Binding-site contacts:
Ligand atom O3 contacts residue GLU650 of chain 1.A at 3.5 Å (salt-bridge).
Ligand atom O4 contacts residue THR654 of chain 1.A at 4.0 Å.
Ligand atom C7 contacts residue ASN262 of chain 1.A at 3.4 Å.
Ligand atom O2 contacts residue GLU650 of chain 1.A at 3.6 Å (salt-bridge).
Ligand atom O2 contacts residue HIS355 of chain 1.A at 3.9 Å.
Ligand atom C7 contacts residue HIS355 of chain 1.A at 3.9 Å.
Ligand atom C3 contacts residue GLY653 of chain 1.A at 4.0 Å.
Ligand atom C2 contacts residue HIS355 of chain 1.A at 3.5 Å.
Ligand atom C6 contacts residue ASN462 of chain 1.A at 3.5 Å.
Ligand atom O6 contacts residue ASN462 of chain 1.A at 3.2 Å (h-bond).
Ligand atom O7 contacts residue ASN262 of chain 1.A at 3.4 Å (h-bond).
Ligand atom C6 contacts residue GLY113 of chain 1.A at 3.6 Å.
Ligand atom N1 contacts residue ASN262 of chain 1.A at 3.5 Å (h-bond).
Ligand atom C1 contacts residue HIS355 of chain 1.A at 3.7 Å.
Ligand atom C3 contacts residue GLU650 of chain 1.A at 4.0 Å.
Ligand atom C5 contacts residue LEU114 of chain 1.A at 3.8 Å (hydrophobic).
Ligand atom O4 contacts residue GLY653 of chain 1.A at 3.3 Å (h-bond).
Ligand atom O5 contacts residue HIS355 of chain 1.A at 3.7 Å.
Ligand atom O5 contacts residue LEU114 of chain 1.A at 4.0 Å.
Ligand atom C8 contacts residue HIS355 of chain 1.A at 3.8 Å.
Ligand atom C5 contacts residue GLY113 of chain 1.A at 3.7 Å.
Ligand atom O3 contacts residue SER652 of chain 1.A at 2.9 Å (h-bond).
Ligand atom O7 contacts residue ASP261 of chain 1.A at 3.9 Å.
Ligand atom O2 contacts residue TYR551 of chain 1.A at 3.3 Å (h-bond).
Ligand atom C8 contacts residue LEU114 of chain 1.A at 3.9 Å (hydrophobic).
Ligand atom O3 contacts residue GLY653 of chain 1.A at 3.0 Å (h-bond).
Ligand atom C6 contacts residue HIS355 of chain 1.A at 3.6 Å.
Ligand atom C4 contacts residue ASN462 of chain 1.A at 3.9 Å.
Ligand atom O7 contacts residue LEU114 of chain 1.A at 3.6 Å.
Ligand atom O6 contacts residue VAL433 of chain 1.A at 4.0 Å.
Ligand atom O6 contacts residue LEU117 of chain 1.A at 3.8 Å.
Ligand atom O4 contacts residue ASN462 of chain 1.A at 3.6 Å.
Ligand atom C1 contacts residue ASN262 of chain 1.A at 4.0 Å.
Ligand atom O2 contacts residue ASN262 of chain 1.A at 3.3 Å (h-bond).
Ligand atom O4 contacts residue SER652 of chain 1.A at 3.9 Å.
Ligand atom O3 contacts residue ALA651 of chain 1.A at 3.4 Å (h-bond).
Ligand atom N1 contacts residue HIS355 of chain 1.A at 3.0 Å (h-bond).
Ligand atom C8 contacts residue ASN262 of chain 1.A at 3.8 Å.
Ligand atom O6 contacts residue HIS355 of chain 1.A at 2.5 Å (h-bond).
Ligand atom C6 contacts residue LEU114 of chain 1.A at 3.9 Å (hydrophobic).

The protein below binds the small molecule below.
Small molecule (SMILES): CC(=O)N[C@@H]1O[C@H](CO)[C@@H](O)[C@H](O)[C@H]1O

Sequence of chain 1.A:
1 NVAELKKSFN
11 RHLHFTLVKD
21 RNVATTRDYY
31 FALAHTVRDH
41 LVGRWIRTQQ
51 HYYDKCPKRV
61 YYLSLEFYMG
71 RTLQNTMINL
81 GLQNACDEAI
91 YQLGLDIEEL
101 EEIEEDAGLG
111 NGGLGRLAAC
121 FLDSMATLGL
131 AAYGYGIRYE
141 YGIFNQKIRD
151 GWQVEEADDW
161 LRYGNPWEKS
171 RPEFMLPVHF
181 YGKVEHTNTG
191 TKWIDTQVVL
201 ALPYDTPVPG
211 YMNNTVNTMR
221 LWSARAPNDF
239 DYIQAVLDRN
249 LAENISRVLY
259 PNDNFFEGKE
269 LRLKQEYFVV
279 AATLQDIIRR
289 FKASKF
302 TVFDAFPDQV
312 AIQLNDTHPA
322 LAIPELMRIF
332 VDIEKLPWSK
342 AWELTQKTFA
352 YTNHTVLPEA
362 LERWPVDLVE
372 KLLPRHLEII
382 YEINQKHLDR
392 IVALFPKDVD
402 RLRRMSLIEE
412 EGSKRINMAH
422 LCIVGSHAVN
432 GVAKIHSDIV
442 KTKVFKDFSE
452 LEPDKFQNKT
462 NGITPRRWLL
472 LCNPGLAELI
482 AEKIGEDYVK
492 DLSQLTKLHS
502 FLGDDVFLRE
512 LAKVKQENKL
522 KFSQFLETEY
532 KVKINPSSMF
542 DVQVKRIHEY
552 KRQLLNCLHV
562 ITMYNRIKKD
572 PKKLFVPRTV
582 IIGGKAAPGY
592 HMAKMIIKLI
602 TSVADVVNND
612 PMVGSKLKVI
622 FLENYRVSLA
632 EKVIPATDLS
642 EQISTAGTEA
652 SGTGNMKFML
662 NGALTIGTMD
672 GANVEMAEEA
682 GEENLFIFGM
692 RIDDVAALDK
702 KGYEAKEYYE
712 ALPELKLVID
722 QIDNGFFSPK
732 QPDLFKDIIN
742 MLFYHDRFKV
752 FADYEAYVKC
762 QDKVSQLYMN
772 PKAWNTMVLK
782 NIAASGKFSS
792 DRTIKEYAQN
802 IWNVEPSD